The small molecule below binds the protein below.
Small molecule (SMILES): NC(=[NH2+])c1ccc2[nH]c(-c3ccccc3[O-])nc2c1

Sequence of chain 1.A:
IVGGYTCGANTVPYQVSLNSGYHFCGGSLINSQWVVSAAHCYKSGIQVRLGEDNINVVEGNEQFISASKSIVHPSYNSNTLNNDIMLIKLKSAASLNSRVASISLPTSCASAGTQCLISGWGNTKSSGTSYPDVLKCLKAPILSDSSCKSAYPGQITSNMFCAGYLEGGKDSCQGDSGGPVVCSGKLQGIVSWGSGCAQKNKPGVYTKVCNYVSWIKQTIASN

Binding-site contacts:
Ligand atom C1' contacts residue GLN174 of chain 1.A at 3.7 Å.
Ligand atom N3 contacts residue GLN174 of chain 1.A at 3.8 Å.
Ligand atom C7 contacts residue GLY196 of chain 1.A at 3.8 Å.
Ligand atom C3 contacts residue SER177 of chain 1.A at 3.7 Å.
Ligand atom N1 contacts residue CYS197 of chain 1.A at 3.8 Å.
Ligand atom N2 contacts residue SER172 of chain 1.A at 2.8 Å (h-bond).
Ligand atom N1 contacts residue SER172 of chain 1.A at 3.5 Å (h-bond).
Ligand atom C4 contacts residue GLN174 of chain 1.A at 4.0 Å.
Ligand atom C3' contacts residue GLN174 of chain 1.A at 3.7 Å.
Ligand atom C1 contacts residue GLY194 of chain 1.A at 3.9 Å.
Ligand atom C6 contacts residue GLY194 of chain 1.A at 3.9 Å.
Ligand atom O6' contacts residue SER177 of chain 1.A at 2.2 Å (h-bond).
Ligand atom C8 contacts residue SER177 of chain 1.A at 4.0 Å.
Ligand atom C8 contacts residue GLN174 of chain 1.A at 3.7 Å.
Ligand atom N2 contacts residue TRP193 of chain 1.A at 3.7 Å.
Ligand atom N2 contacts residue GLY204 of chain 1.A at 3.4 Å.
Ligand atom N1 contacts residue GLY196 of chain 1.A at 2.6 Å (h-bond).
Ligand atom C1 contacts residue CYS173 of chain 1.A at 3.9 Å (hydrophobic).
Ligand atom N1 contacts residue ASP171 of chain 1.A at 3.0 Å (salt-bridge).
Ligand atom C7 contacts residue TRP193 of chain 1.A at 3.9 Å (hydrophobic).
Ligand atom C3 contacts residue VAL191 of chain 1.A at 3.6 Å (hydrophobic).
Ligand atom C7 contacts residue SER172 of chain 1.A at 3.2 Å.
Ligand atom C6' contacts residue SER177 of chain 1.A at 3.5 Å.
Ligand atom C7 contacts residue ASP171 of chain 1.A at 3.5 Å.
Ligand atom C2 contacts residue VAL191 of chain 1.A at 3.8 Å (hydrophobic).
Ligand atom C6' contacts residue HIS40 of chain 1.A at 4.0 Å.
Ligand atom C1 contacts residue TRP193 of chain 1.A at 3.8 Å (hydrophobic).
Ligand atom N2 contacts residue ASP171 of chain 1.A at 2.9 Å (salt-bridge).
Ligand atom C7 contacts residue GLY194 of chain 1.A at 3.8 Å.
Ligand atom C6 contacts residue GLY196 of chain 1.A at 3.8 Å.
Ligand atom C1 contacts residue SER172 of chain 1.A at 3.7 Å.
Ligand atom C2 contacts residue SER172 of chain 1.A at 3.5 Å.
Ligand atom N3 contacts residue SER177 of chain 1.A at 2.9 Å (h-bond).
Ligand atom C3 contacts residue CYS173 of chain 1.A at 3.7 Å (hydrophobic).
Ligand atom O6' contacts residue HIS40 of chain 1.A at 2.8 Å (h-bond).
Ligand atom C5 contacts residue GLN174 of chain 1.A at 3.9 Å.
Ligand atom C2' contacts residue GLN174 of chain 1.A at 3.5 Å.
Ligand atom C4 contacts residue CYS173 of chain 1.A at 3.9 Å (hydrophobic).
Ligand atom C4 contacts residue SER177 of chain 1.A at 3.6 Å.
Ligand atom N1 contacts residue GLY194 of chain 1.A at 3.6 Å.